A protein and the small-molecule ligand that binds it are described below.
Small molecule (SMILES): N[C@@H](CCCC[NH3+])C(=O)O

Sequence of chain 1.D:
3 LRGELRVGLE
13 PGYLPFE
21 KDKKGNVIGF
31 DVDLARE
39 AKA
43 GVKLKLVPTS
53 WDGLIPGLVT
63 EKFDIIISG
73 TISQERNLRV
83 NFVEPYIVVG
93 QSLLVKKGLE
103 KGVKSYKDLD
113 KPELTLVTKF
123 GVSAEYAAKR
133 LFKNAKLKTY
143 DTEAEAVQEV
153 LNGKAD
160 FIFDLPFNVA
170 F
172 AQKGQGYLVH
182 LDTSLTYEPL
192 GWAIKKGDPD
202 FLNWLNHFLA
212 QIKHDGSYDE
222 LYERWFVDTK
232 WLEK

Binding-site contacts:
Ligand atom CD contacts residue VAL124 of chain 1.D at 4.1 Å (hydrophobic).
Ligand atom O contacts residue THR73 of chain 1.D at 3.1 Å (h-bond).
Ligand atom N contacts residue THR73 of chain 1.D at 2.2 Å (h-bond).
Ligand atom OXT contacts residue VAL124 of chain 1.D at 3.3 Å.
Ligand atom OXT contacts residue SER125 of chain 1.D at 2.7 Å (h-bond).
Ligand atom CD contacts residue TYR15 of chain 1.D at 3.5 Å (hydrophobic).
Ligand atom CE contacts residue VAL124 of chain 1.D at 3.6 Å (hydrophobic).
Ligand atom NZ contacts residue GLU145 of chain 1.D at 3.1 Å (salt-bridge).
Ligand atom O contacts residue SER125 of chain 1.D at 3.6 Å.
Ligand atom C contacts residue SER125 of chain 1.D at 3.1 Å.
Ligand atom N contacts residue SER125 of chain 1.D at 3.7 Å.
Ligand atom CD contacts residue TRP53 of chain 1.D at 3.9 Å (hydrophobic).
Ligand atom C contacts residue THR73 of chain 1.D at 3.7 Å.
Ligand atom CE contacts residue GLU12 of chain 1.D at 3.7 Å.
Ligand atom CE contacts residue TRP53 of chain 1.D at 3.7 Å (hydrophobic).
Ligand atom CA contacts residue THR73 of chain 1.D at 3.4 Å.
Ligand atom O contacts residue ARG78 of chain 1.D at 2.6 Å (salt-bridge).
Ligand atom CA contacts residue SER125 of chain 1.D at 3.2 Å.
Ligand atom CA contacts residue ASP163 of chain 1.D at 3.9 Å.
Ligand atom CD contacts residue PHE162 of chain 1.D at 3.8 Å (hydrophobic).
Ligand atom CE contacts residue GLU145 of chain 1.D at 3.9 Å.
Ligand atom NZ contacts residue TRP53 of chain 1.D at 4.0 Å.
Ligand atom OXT contacts residue TRP53 of chain 1.D at 3.3 Å.
Ligand atom NZ contacts residue GLU12 of chain 1.D at 2.9 Å (salt-bridge).
Ligand atom N contacts residue ASP163 of chain 1.D at 3.8 Å.
Ligand atom CB contacts residue TYR15 of chain 1.D at 3.6 Å (hydrophobic).
Ligand atom N contacts residue GLY71 of chain 1.D at 3.0 Å (h-bond).
Ligand atom CG contacts residue VAL124 of chain 1.D at 3.4 Å (hydrophobic).
Ligand atom CE contacts residue PHE162 of chain 1.D at 4.0 Å (hydrophobic).
Ligand atom CB contacts residue TRP53 of chain 1.D at 4.1 Å (hydrophobic).
Ligand atom N contacts residue MSE72 of chain 1.D at 4.0 Å.
Ligand atom CG contacts residue TRP53 of chain 1.D at 3.6 Å (hydrophobic).
Ligand atom C contacts residue TRP53 of chain 1.D at 3.5 Å (hydrophobic).
Ligand atom O contacts residue TRP53 of chain 1.D at 3.6 Å.
Ligand atom CB contacts residue ASP163 of chain 1.D at 4.0 Å.
Ligand atom C contacts residue ARG78 of chain 1.D at 3.1 Å.
Ligand atom CB contacts residue GLY71 of chain 1.D at 3.4 Å.
Ligand atom CA contacts residue GLY71 of chain 1.D at 3.8 Å.
Ligand atom OXT contacts residue ARG78 of chain 1.D at 2.7 Å (salt-bridge).
Ligand atom CE contacts residue LYS121 of chain 1.D at 3.9 Å.